A small-molecule ligand and the protein it binds are described below.
Small molecule (SMILES): Cc1cn([C@H]2C[C@H](O[P](=O)(O)OC[C@H]3O[C@@]4(C[C@@H]3O[P](=O)(O)OC[C@H]3O[C@@H](n5cnc6c(N)ncnc65)C[C@@H]3O[P](=O)(O)OC[C@H]3O[C@@H](n5cnc6c(=O)nc(N)[nH]c65)C[C@@H]3O[P](=O)(O)OC[C@H]3O[C@@H](n5cnc6c(N)ncnc65)C[C@@H]3OP(=O)(O)O)c3c(C)c(=O)[nH]c(=O)n34)[C@@H](CO[P](=O)(O)O[C@H]3C[C@H](n4cnc5c(N)ncnc54)O[C@@H]3CO[P](=O)(O)O[C@H]3C[C@H](n4ccc(N)nc4=O)O[C@@H]3CO)O2)c(=O)[nH]c1=O

Sequence of chain 1.C:
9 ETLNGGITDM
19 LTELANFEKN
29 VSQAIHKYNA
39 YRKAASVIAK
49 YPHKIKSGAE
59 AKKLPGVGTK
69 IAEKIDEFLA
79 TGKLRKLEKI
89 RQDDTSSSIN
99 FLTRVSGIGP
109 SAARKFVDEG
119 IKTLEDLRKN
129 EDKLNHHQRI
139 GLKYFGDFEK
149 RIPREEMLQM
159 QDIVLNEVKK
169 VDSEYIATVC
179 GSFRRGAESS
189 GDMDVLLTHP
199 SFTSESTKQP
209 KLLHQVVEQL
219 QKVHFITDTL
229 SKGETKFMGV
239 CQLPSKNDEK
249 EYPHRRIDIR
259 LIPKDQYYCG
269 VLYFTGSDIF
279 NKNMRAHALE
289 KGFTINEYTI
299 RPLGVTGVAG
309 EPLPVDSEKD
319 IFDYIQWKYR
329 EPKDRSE

Binding-site contacts:
Ligand atom O6 contacts residue DC2 of chain 1.B at 2.3 Å (h-bond).
Ligand atom OP1 contacts residue LYS230 of chain 1.C at 3.2 Å (salt-bridge).
Ligand atom N3 contacts residue DG7 of chain 1.B at 2.8 Å (h-bond).
Ligand atom N1 contacts residue DC2 of chain 1.B at 2.3 Å (h-bond).
Ligand atom O2 contacts residue DA5 of chain 1.B at 3.2 Å.
Ligand atom C2 contacts residue DC2 of chain 1.B at 3.0 Å.
Ligand atom C2 contacts residue DT3 of chain 1.B at 3.2 Å.
Ligand atom N2 contacts residue DC2 of chain 1.B at 2.3 Å (h-bond).
Ligand atom C2 contacts residue DA4 of chain 1.B at 3.1 Å.
Ligand atom N1 contacts residue DA4 of chain 1.B at 3.4 Å (h-bond).
Ligand atom O2 contacts residue DA4 of chain 1.B at 2.8 Å.
Ligand atom O4 contacts residue DA5 of chain 1.B at 3.0 Å (h-bond).
Ligand atom C2 contacts residue DG7 of chain 1.B at 3.3 Å.
Ligand atom C2 contacts residue DA5 of chain 1.B at 3.4 Å.
Ligand atom C2 contacts residue DA4 of chain 1.B at 3.4 Å.
Ligand atom C2 contacts residue DT3 of chain 1.B at 2.8 Å.
Ligand atom N4 contacts residue DG7 of chain 1.B at 3.3 Å (h-bond).
Ligand atom C2 contacts residue DT6 of chain 1.B at 3.4 Å.
Ligand atom P contacts residue THR233 of chain 1.C at 3.4 Å.
Ligand atom N6 contacts residue DT1 of chain 1.B at 3.1 Å (h-bond).
Ligand atom O3' contacts residue THR233 of chain 1.C at 3.4 Å (h-bond).
Ligand atom C6 contacts residue DT3 of chain 1.B at 3.2 Å.
Ligand atom N6 contacts residue DT3 of chain 1.B at 2.6 Å (h-bond).
Ligand atom OP1 contacts residue THR233 of chain 1.C at 2.4 Å (h-bond).
Ligand atom C6 contacts residue DC2 of chain 1.B at 3.0 Å.
Ligand atom N6 contacts residue DC2 of chain 1.B at 3.1 Å (h-bond).
Ligand atom C4 contacts residue DA4 of chain 1.B at 3.2 Å.
Ligand atom N6 contacts residue DA5 of chain 1.B at 3.2 Å (h-bond).
Ligand atom O2 contacts residue DG7 of chain 1.B at 2.4 Å (h-bond).
Ligand atom N3 contacts residue DA4 of chain 1.B at 2.3 Å (h-bond).
Ligand atom C2 contacts residue DT1 of chain 1.B at 3.0 Å.
Ligand atom OP1 contacts residue GLY231 of chain 1.C at 3.4 Å.
Ligand atom N1 contacts residue DT6 of chain 1.B at 2.8 Å (h-bond).
Ligand atom N2 contacts residue DT3 of chain 1.B at 2.8 Å (h-bond).
Ligand atom OP1 contacts residue GLU232 of chain 1.C at 3.1 Å (salt-bridge).
Ligand atom N6 contacts residue DT6 of chain 1.B at 3.4 Å (h-bond).
Ligand atom O4 contacts residue DA4 of chain 1.B at 2.8 Å (h-bond).
Ligand atom N1 contacts residue DT3 of chain 1.B at 2.3 Å (h-bond).
Ligand atom N1 contacts residue DT1 of chain 1.B at 2.8 Å (h-bond).
Ligand atom N3 contacts residue DA5 of chain 1.B at 2.6 Å (h-bond).